The protein below binds the small molecule below.
Small molecule (SMILES): O=C(O)c1cc[nH]c1

Sequence of chain 1.A:
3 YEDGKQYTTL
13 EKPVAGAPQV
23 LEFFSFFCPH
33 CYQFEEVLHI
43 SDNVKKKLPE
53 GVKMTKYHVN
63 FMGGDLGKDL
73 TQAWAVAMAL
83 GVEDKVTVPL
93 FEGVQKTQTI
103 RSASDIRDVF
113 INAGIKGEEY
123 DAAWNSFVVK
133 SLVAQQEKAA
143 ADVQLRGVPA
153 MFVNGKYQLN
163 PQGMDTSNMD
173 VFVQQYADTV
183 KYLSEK

Binding-site contacts:
Ligand atom C contacts residue LYS140 of chain 1.A at 4.0 Å.
Ligand atom O contacts residue ALA17 of chain 1.A at 3.9 Å.
Ligand atom C3 contacts residue ALA19 of chain 1.A at 4.3 Å (hydrophobic).
Ligand atom C2 contacts residue LEU23 of chain 1.A at 4.1 Å (hydrophobic).
Ligand atom C2 contacts residue TYR59 of chain 1.A at 4.4 Å (hydrophobic).
Ligand atom O1 contacts residue LYS140 of chain 1.A at 4.0 Å.
Ligand atom C2 contacts residue PRO20 of chain 1.A at 4.0 Å (hydrophobic).
Ligand atom N contacts residue ALA19 of chain 1.A at 4.3 Å.
Ligand atom C1 contacts residue ALA141 of chain 1.A at 4.5 Å (hydrophobic).
Ligand atom O1 contacts residue VAL16 of chain 1.A at 3.5 Å.
Ligand atom O contacts residue ASP144 of chain 1.A at 3.1 Å (salt-bridge).
Ligand atom C1 contacts residue GLY18 of chain 1.A at 4.4 Å.
Ligand atom O1 contacts residue ASP144 of chain 1.A at 2.4 Å (salt-bridge).
Ligand atom C3 contacts residue TYR59 of chain 1.A at 3.9 Å (hydrophobic).
Ligand atom O1 contacts residue ALA141 of chain 1.A at 3.4 Å.
Ligand atom N contacts residue TYR59 of chain 1.A at 4.1 Å.
Ligand atom N contacts residue GLY18 of chain 1.A at 3.8 Å.
Ligand atom C1 contacts residue VAL16 of chain 1.A at 4.5 Å (hydrophobic).
Ligand atom C contacts residue VAL16 of chain 1.A at 3.6 Å (hydrophobic).
Ligand atom O contacts residue VAL16 of chain 1.A at 3.6 Å.
Ligand atom N contacts residue PRO20 of chain 1.A at 3.7 Å.
Ligand atom O contacts residue LYS140 of chain 1.A at 3.4 Å (salt-bridge).
Ligand atom C2 contacts residue ALA19 of chain 1.A at 4.3 Å (hydrophobic).
Ligand atom C1 contacts residue ALA19 of chain 1.A at 4.3 Å (hydrophobic).
Ligand atom C2 contacts residue ALA141 of chain 1.A at 3.7 Å (hydrophobic).
Ligand atom C contacts residue ASP144 of chain 1.A at 3.1 Å.
Ligand atom C4 contacts residue GLY18 of chain 1.A at 3.6 Å.
Ligand atom C4 contacts residue ALA19 of chain 1.A at 4.3 Å (hydrophobic).
Ligand atom C3 contacts residue PRO20 of chain 1.A at 3.3 Å (hydrophobic).